Binding-site contacts:
Ligand atom NE2 contacts residue LEU100 of chain 1.A at 4.0 Å.
Ligand atom O contacts residue SER35 of chain 1.A at 3.7 Å.
Ligand atom O contacts residue SER17 of chain 1.A at 3.2 Å (h-bond).
Ligand atom CG contacts residue ARG74 of chain 1.A at 3.3 Å.
Ligand atom CB contacts residue TRP110 of chain 1.G at 3.9 Å (hydrophobic).
Ligand atom NE2 contacts residue THR80 of chain 1.A at 2.7 Å (h-bond).
Ligand atom NE2 contacts residue TRP69 of chain 1.A at 4.0 Å.
Ligand atom O contacts residue ASN39 of chain 1.A at 3.6 Å (h-bond).
Ligand atom CE1 contacts residue LEU100 of chain 1.A at 4.1 Å (hydrophobic).
Ligand atom NE2 contacts residue TRP69 of chain 1.A at 3.8 Å.
Ligand atom CB contacts residue TRP69 of chain 1.A at 3.4 Å (hydrophobic).
Ligand atom CB contacts residue TRP110 of chain 1.G at 3.7 Å (hydrophobic).
Ligand atom N contacts residue SER17 of chain 1.A at 3.7 Å.
Ligand atom ND1 contacts residue TRP110 of chain 1.G at 4.1 Å.
Ligand atom CD contacts residue THR80 of chain 1.A at 3.8 Å.
Ligand atom OE2 contacts residue ARG74 of chain 1.A at 3.2 Å (salt-bridge).
Ligand atom CE1 contacts residue TRP69 of chain 1.A at 3.6 Å (hydrophobic).
Ligand atom CG2 contacts residue VAL37 of chain 1.A at 4.0 Å (hydrophobic).
Ligand atom O contacts residue SER35 of chain 1.A at 3.8 Å.
Ligand atom CG contacts residue TYR44 of chain 1.A at 3.5 Å (hydrophobic).
Ligand atom OE1 contacts residue TRP98 of chain 1.A at 3.4 Å.
Ligand atom SG contacts residue TRP110 of chain 1.G at 3.5 Å.
Ligand atom CA contacts residue SER17 of chain 1.A at 3.8 Å.
Ligand atom O contacts residue LEU15 of chain 1.A at 4.0 Å.
Ligand atom CD contacts residue ARG74 of chain 1.A at 3.7 Å.
Ligand atom CB contacts residue TRP69 of chain 1.A at 3.8 Å (hydrophobic).
Ligand atom C contacts residue ARG74 of chain 1.A at 4.1 Å.
Ligand atom CA contacts residue LEU15 of chain 1.A at 4.0 Å (hydrophobic).
Ligand atom OE1 contacts residue THR80 of chain 1.A at 3.9 Å.
Ligand atom CB contacts residue TRP110 of chain 1.G at 4.0 Å (hydrophobic).
Ligand atom CA contacts residue TRP69 of chain 1.A at 4.0 Å (hydrophobic).
Ligand atom NE2 contacts residue SER78 of chain 1.A at 3.2 Å (h-bond).
Ligand atom CB contacts residue TYR44 of chain 1.A at 3.7 Å (hydrophobic).
Ligand atom OE1 contacts residue TRP82 of chain 1.A at 4.0 Å.
Ligand atom O contacts residue SER42 of chain 1.A at 3.6 Å.
Ligand atom CG contacts residue TRP110 of chain 1.G at 4.0 Å (hydrophobic).
Ligand atom O contacts residue ARG74 of chain 1.A at 3.2 Å (salt-bridge).
Ligand atom CD contacts residue TRP110 of chain 1.G at 4.0 Å (hydrophobic).
Ligand atom NE2 contacts residue LEU100 of chain 1.A at 3.6 Å.
Ligand atom CE1 contacts residue SER78 of chain 1.A at 4.0 Å.

Sequence of chain 1.G:
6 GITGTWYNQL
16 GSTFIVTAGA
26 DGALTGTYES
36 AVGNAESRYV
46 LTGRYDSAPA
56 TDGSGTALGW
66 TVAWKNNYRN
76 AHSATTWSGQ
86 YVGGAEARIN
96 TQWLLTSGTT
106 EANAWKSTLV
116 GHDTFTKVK

A protein and the small-molecule ligand that binds it are described below.
Small molecule (SMILES): CC(C)[C@@H]1NC(=O)[C@H](C)NC(=O)CNC(=O)[C@@H]2CSSC[C@H](NC(=O)[C@@H](N)CCCN=C(N)N)C(=O)N[C@@H](CSSC[C@@H](C=O)NC(=O)[C@H](CCC(=O)O)NC(=O)[C@H](CCC(=O)O)NC1=O)C(=O)N[C@@H](Cc1cnc[nH]1)C(=O)N1CCC[C@H]1C(=O)N[C@@H](CCC(N)=O)C(=O)N2

Sequence of chain 1.A:
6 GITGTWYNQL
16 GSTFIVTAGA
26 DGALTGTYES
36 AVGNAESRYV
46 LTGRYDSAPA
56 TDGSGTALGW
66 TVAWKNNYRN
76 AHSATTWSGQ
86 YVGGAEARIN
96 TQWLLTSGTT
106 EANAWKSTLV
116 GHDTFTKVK